The small molecule below binds the protein below.
Small molecule (SMILES): C/C(=N\NC(=N)N)c1ccc2[nH]c(C(=O)Nc3ccc4cc[nH]c4c3)cc2c1

Binding-site contacts:
Ligand atom CAO contacts residue THR159 of chain 1.A at 3.7 Å.
Ligand atom CAJ contacts residue ASP160 of chain 1.A at 3.8 Å.
Ligand atom NAG contacts residue GLY99 of chain 1.A at 3.6 Å.
Ligand atom NAB contacts residue GLY162 of chain 1.A at 3.6 Å.
Ligand atom CAQ contacts residue VAL26 of chain 1.A at 3.8 Å (hydrophobic).
Ligand atom CAV contacts residue MET96 of chain 1.A at 3.5 Å (hydrophobic).
Ligand atom CAH contacts residue GLU65 of chain 1.A at 3.4 Å.
Ligand atom CAZ contacts residue GLY99 of chain 1.A at 3.8 Å.
Ligand atom NAB contacts residue GLU65 of chain 1.A at 2.6 Å (salt-bridge).
Ligand atom CAK contacts residue LYS41 of chain 1.A at 3.8 Å.
Ligand atom CAI contacts residue ASP160 of chain 1.A at 3.7 Å.
Ligand atom CAZ contacts residue MET96 of chain 1.A at 3.8 Å (hydrophobic).
Ligand atom CAJ contacts residue GLU65 of chain 1.A at 3.2 Å.
Ligand atom CAH contacts residue ILE43 of chain 1.A at 3.6 Å (hydrophobic).
Ligand atom CAM contacts residue THR159 of chain 1.A at 3.7 Å.
Ligand atom CAL contacts residue ASP160 of chain 1.A at 3.7 Å.
Ligand atom CAS contacts residue LEU146 of chain 1.A at 3.8 Å (hydrophobic).
Ligand atom NAD contacts residue GLU65 of chain 1.A at 3.6 Å.
Ligand atom NAA contacts residue ASP160 of chain 1.A at 3.3 Å (salt-bridge).
Ligand atom CAZ contacts residue GLU97 of chain 1.A at 3.6 Å.
Ligand atom NAB contacts residue ILE43 of chain 1.A at 3.5 Å.
Ligand atom NAD contacts residue ASP160 of chain 1.A at 3.6 Å.
Ligand atom CAK contacts residue THR159 of chain 1.A at 3.4 Å.
Ligand atom CAJ contacts residue THR159 of chain 1.A at 3.5 Å.
Ligand atom CAX contacts residue LEU18 of chain 1.A at 3.5 Å (hydrophobic).
Ligand atom CAH contacts residue ASP160 of chain 1.A at 3.1 Å.
Ligand atom CAW contacts residue GLY99 of chain 1.A at 3.5 Å.
Ligand atom NAB contacts residue ASP160 of chain 1.A at 3.6 Å (salt-bridge).
Ligand atom CAI contacts residue THR159 of chain 1.A at 3.7 Å.
Ligand atom CBA contacts residue GLY99 of chain 1.A at 3.8 Å.
Ligand atom CAN contacts residue THR159 of chain 1.A at 3.8 Å.
Ligand atom CAW contacts residue LEU18 of chain 1.A at 3.8 Å (hydrophobic).
Ligand atom NAC contacts residue GLU65 of chain 1.A at 2.8 Å (salt-bridge).
Ligand atom NAC contacts residue ASP160 of chain 1.A at 3.3 Å (salt-bridge).
Ligand atom CAQ contacts residue LEU146 of chain 1.A at 3.7 Å (hydrophobic).
Ligand atom CAP contacts residue THR159 of chain 1.A at 3.2 Å.
Ligand atom CAP contacts residue LEU93 of chain 1.A at 3.6 Å (hydrophobic).
Ligand atom NAG contacts residue MET96 of chain 1.A at 2.8 Å (h-bond).
Ligand atom CAV contacts residue GLY99 of chain 1.A at 3.4 Å.
Ligand atom CAU contacts residue MET96 of chain 1.A at 3.7 Å (hydrophobic).

Sequence of chain 1.A:
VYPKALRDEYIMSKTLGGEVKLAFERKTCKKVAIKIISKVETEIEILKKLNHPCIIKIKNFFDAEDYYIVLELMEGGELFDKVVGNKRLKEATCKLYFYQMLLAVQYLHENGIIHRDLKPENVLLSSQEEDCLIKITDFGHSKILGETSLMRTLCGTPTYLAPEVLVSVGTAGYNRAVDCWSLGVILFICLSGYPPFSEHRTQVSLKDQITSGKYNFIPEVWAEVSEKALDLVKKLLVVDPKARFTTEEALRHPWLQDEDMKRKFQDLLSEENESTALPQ